Binding-site contacts:
Ligand atom O3A contacts residue LYS175 of chain 1.C at 3.5 Å (salt-bridge).
Ligand atom O1G contacts residue GLN172 of chain 1.C at 3.0 Å (h-bond).
Ligand atom N3B contacts residue MG1 of chain 1.M at 3.5 Å.
Ligand atom C8 contacts residue SER177 of chain 1.C at 3.3 Å.
Ligand atom PB contacts residue GLN172 of chain 1.C at 3.7 Å.
Ligand atom N6 contacts residue GLN430 of chain 1.C at 3.0 Å (h-bond).
Ligand atom C2' contacts residue GLN432 of chain 1.C at 3.2 Å.
Ligand atom PG contacts residue GLN172 of chain 1.C at 3.4 Å.
Ligand atom O1B contacts residue GLY174 of chain 1.C at 3.5 Å (h-bond).
Ligand atom O5' contacts residue GLY174 of chain 1.C at 3.3 Å.
Ligand atom O2G contacts residue MG1 of chain 1.M at 2.1 Å.
Ligand atom C6 contacts residue GLN430 of chain 1.C at 3.7 Å.
Ligand atom O1A contacts residue SER177 of chain 1.C at 2.8 Å (h-bond).
Ligand atom N3B contacts residue GLN172 of chain 1.C at 3.0 Å (h-bond).
Ligand atom C2 contacts residue ARG362 of chain 1.C at 3.4 Å.
Ligand atom N7 contacts residue SER177 of chain 1.C at 3.6 Å.
Ligand atom O2B contacts residue MG1 of chain 1.M at 2.1 Å.
Ligand atom O2' contacts residue GLN432 of chain 1.C at 3.4 Å (h-bond).
Ligand atom N1 contacts residue GLN430 of chain 1.C at 3.6 Å (h-bond).
Ligand atom N3 contacts residue ARG362 of chain 1.C at 3.7 Å.
Ligand atom O3A contacts residue GLN172 of chain 1.C at 3.7 Å.
Ligand atom PG contacts residue MG1 of chain 1.M at 3.2 Å.
Ligand atom O1B contacts residue GLN172 of chain 1.C at 3.4 Å (h-bond).
Ligand atom O1A contacts residue THR176 of chain 1.C at 3.3 Å (h-bond).
Ligand atom O1B contacts residue THR173 of chain 1.C at 3.5 Å (h-bond).
Ligand atom C5' contacts residue GLN172 of chain 1.C at 3.0 Å.
Ligand atom O1G contacts residue ARG171 of chain 1.C at 3.4 Å.
Ligand atom C4 contacts residue GLN432 of chain 1.C at 3.5 Å.
Ligand atom O3G contacts residue GLN172 of chain 1.C at 2.6 Å (h-bond).
Ligand atom O1B contacts residue LYS175 of chain 1.C at 2.8 Å.
Ligand atom O3A contacts residue GLY174 of chain 1.C at 3.0 Å (h-bond).
Ligand atom O4' contacts residue PHE357 of chain 1.C at 3.4 Å.
Ligand atom O1A contacts residue GLY174 of chain 1.C at 3.2 Å.
Ligand atom PB contacts residue LYS175 of chain 1.C at 3.7 Å.
Ligand atom N1 contacts residue ARG362 of chain 1.C at 3.7 Å.
Ligand atom PA contacts residue GLY174 of chain 1.C at 3.5 Å.
Ligand atom O2B contacts residue THR176 of chain 1.C at 2.9 Å (h-bond).
Ligand atom PB contacts residue MG1 of chain 1.M at 3.3 Å.
Ligand atom O1A contacts residue LYS175 of chain 1.C at 3.6 Å.
Ligand atom N9 contacts residue GLN432 of chain 1.C at 3.4 Å (h-bond).

Sequence of chain 1.C:
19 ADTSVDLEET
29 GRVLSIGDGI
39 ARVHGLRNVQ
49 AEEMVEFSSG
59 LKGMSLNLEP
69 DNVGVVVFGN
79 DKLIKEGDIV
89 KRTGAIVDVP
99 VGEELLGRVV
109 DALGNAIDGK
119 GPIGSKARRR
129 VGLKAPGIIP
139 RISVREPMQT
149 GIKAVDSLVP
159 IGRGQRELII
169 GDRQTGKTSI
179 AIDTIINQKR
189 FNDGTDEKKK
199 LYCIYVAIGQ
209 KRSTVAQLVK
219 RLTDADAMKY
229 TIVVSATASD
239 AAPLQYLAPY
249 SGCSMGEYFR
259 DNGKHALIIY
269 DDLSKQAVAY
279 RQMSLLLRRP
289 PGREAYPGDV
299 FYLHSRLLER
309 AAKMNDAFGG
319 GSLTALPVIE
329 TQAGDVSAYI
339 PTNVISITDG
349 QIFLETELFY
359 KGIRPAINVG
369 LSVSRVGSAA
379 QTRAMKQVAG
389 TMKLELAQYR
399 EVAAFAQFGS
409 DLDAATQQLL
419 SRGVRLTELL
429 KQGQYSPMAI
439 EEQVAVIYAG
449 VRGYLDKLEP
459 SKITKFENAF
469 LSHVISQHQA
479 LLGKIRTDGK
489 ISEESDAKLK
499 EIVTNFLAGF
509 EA

Sequence of chain 1.F:
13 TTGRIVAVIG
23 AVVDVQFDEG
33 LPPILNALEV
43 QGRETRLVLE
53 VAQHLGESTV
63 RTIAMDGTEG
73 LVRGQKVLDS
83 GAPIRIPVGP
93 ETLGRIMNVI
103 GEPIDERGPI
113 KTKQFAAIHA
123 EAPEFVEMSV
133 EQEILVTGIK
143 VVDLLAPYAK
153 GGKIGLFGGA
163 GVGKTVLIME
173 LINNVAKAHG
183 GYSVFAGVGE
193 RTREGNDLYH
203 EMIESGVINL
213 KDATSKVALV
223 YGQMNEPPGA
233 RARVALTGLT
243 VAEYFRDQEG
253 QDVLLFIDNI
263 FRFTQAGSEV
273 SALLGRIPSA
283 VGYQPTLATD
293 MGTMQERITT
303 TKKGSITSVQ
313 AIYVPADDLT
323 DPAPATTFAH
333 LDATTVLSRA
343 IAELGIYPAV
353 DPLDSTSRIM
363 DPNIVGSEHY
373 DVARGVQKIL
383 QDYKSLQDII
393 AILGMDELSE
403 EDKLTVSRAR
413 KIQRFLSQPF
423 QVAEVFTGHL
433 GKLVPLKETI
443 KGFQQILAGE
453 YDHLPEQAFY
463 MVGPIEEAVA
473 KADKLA

The small molecule below binds the protein below.
Small molecule (SMILES): Nc1ncnc2c1ncn2[C@@H]1O[C@H](CO[P](=O)(O)O[P](=O)(O)NP(=O)(O)O)[C@@H](O)[C@H]1O